Binding-site contacts:
Ligand atom C12 contacts residue THR301 of chain 1.A at 3.6 Å.
Ligand atom C2 contacts residue ASP300 of chain 1.A at 3.9 Å.
Ligand atom C1 contacts residue CDL1 of chain 1.XB at 3.5 Å.
Ligand atom O7 contacts residue PGV1 of chain 1.PA at 3.7 Å.
Ligand atom C24 contacts residue PGV1 of chain 1.PA at 4.2 Å.
Ligand atom C3 contacts residue LEU127 of chain 1.P at 4.0 Å (hydrophobic).
Ligand atom O3 contacts residue ASP300 of chain 1.A at 3.7 Å.
Ligand atom C23 contacts residue HIS233 of chain 1.A at 4.0 Å.
Ligand atom C21 contacts residue TRP288 of chain 1.A at 3.9 Å (hydrophobic).
Ligand atom O25 contacts residue PGV1 of chain 1.PA at 4.0 Å.
Ligand atom C19 contacts residue TYR304 of chain 1.A at 4.3 Å (hydrophobic).
Ligand atom C1 contacts residue TYR304 of chain 1.A at 3.5 Å (hydrophobic).
Ligand atom O3 contacts residue CDL1 of chain 1.XB at 4.2 Å.
Ligand atom C24 contacts residue HIS103 of chain 1.C at 3.2 Å.
Ligand atom C24 contacts residue TRP99 of chain 1.C at 3.6 Å (hydrophobic).
Ligand atom C2 contacts residue THR301 of chain 1.A at 3.9 Å.
Ligand atom O26 contacts residue TRP99 of chain 1.C at 2.9 Å (h-bond).
Ligand atom O3 contacts residue LEU127 of chain 1.P at 4.1 Å.
Ligand atom C9 contacts residue THR301 of chain 1.A at 4.4 Å.
Ligand atom C11 contacts residue THR301 of chain 1.A at 3.8 Å.
Ligand atom C16 contacts residue PGV1 of chain 1.PA at 3.9 Å.
Ligand atom O25 contacts residue HIS233 of chain 1.A at 3.8 Å.
Ligand atom C18 contacts residue TRP288 of chain 1.A at 4.2 Å (hydrophobic).
Ligand atom O26 contacts residue HIS233 of chain 1.A at 4.0 Å.
Ligand atom C15 contacts residue PGV1 of chain 1.PA at 4.3 Å.
Ligand atom C21 contacts residue HIS233 of chain 1.A at 3.7 Å.
Ligand atom O26 contacts residue LEU230 of chain 1.A at 4.4 Å.
Ligand atom C2 contacts residue CDL1 of chain 1.XB at 3.5 Å.
Ligand atom C3 contacts residue CDL1 of chain 1.XB at 3.5 Å.
Ligand atom C2 contacts residue TYR304 of chain 1.A at 4.2 Å (hydrophobic).
Ligand atom C24 contacts residue HIS233 of chain 1.A at 3.7 Å.
Ligand atom O26 contacts residue PGV1 of chain 1.PA at 3.8 Å.
Ligand atom C4 contacts residue LEU127 of chain 1.P at 4.3 Å (hydrophobic).
Ligand atom O26 contacts residue HIS103 of chain 1.C at 2.4 Å (h-bond).
Ligand atom C11 contacts residue PHE305 of chain 1.A at 4.2 Å (hydrophobic).
Ligand atom O25 contacts residue HIS103 of chain 1.C at 3.2 Å (h-bond).
Ligand atom O12 contacts residue THR301 of chain 1.A at 2.6 Å (h-bond).
Ligand atom C23 contacts residue PGV1 of chain 1.PA at 4.4 Å.
Ligand atom C12 contacts residue PHE305 of chain 1.A at 4.1 Å (hydrophobic).
Ligand atom C23 contacts residue TRP99 of chain 1.C at 3.5 Å (hydrophobic).

Sequence of chain 1.C:
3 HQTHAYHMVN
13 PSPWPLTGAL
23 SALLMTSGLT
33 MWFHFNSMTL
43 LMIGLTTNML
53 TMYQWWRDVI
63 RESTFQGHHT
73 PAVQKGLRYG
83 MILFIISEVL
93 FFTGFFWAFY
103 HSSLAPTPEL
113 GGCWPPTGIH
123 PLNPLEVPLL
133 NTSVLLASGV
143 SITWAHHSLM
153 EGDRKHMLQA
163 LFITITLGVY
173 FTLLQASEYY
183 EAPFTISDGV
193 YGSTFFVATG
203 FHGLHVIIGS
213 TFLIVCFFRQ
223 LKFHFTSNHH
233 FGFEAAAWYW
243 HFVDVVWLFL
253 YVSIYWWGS

Sequence of chain 1.A:
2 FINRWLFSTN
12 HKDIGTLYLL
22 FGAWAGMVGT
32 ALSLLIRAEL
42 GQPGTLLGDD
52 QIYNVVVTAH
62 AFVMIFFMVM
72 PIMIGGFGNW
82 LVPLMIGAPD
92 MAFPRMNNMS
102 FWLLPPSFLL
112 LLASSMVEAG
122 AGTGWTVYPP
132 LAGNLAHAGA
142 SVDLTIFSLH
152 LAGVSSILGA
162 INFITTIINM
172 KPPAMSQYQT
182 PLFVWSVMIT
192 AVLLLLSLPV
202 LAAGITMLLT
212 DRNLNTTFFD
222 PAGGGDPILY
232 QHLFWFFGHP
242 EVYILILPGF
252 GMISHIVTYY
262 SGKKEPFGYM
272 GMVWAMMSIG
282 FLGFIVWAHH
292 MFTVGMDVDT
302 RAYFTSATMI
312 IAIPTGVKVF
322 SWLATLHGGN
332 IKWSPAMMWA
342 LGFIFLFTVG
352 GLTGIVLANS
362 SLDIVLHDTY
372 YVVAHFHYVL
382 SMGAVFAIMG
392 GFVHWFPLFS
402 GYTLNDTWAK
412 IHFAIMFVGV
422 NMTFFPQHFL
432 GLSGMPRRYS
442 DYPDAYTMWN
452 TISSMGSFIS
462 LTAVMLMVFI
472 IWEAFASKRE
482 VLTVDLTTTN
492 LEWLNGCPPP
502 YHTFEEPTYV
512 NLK

A small-molecule ligand and the protein it binds are described below.
Small molecule (SMILES): C[C@H](CCC(=O)O)[C@H]1CC[C@H]2[C@@H]3[C@H](O)C[C@@H]4C[C@H](O)CC[C@]4(C)[C@H]3C[C@H](O)[C@]12C

Sequence of chain 1.P:
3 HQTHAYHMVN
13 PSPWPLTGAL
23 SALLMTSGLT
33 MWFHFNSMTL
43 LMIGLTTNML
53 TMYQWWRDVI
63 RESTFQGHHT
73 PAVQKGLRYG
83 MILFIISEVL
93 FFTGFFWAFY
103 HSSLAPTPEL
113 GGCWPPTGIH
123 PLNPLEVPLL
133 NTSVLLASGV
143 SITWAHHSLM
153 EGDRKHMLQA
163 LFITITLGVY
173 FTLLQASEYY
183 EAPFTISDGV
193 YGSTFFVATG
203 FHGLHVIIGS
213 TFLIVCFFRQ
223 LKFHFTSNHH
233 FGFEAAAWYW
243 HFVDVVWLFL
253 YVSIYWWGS